Sequence of chain 1.A:
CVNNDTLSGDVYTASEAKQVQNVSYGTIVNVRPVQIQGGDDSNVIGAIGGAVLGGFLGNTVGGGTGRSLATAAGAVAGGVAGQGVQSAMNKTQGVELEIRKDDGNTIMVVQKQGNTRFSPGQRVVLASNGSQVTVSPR

The protein below binds the small molecule below.
Small molecule (SMILES): CC/C=C/CCCCCCC[C@@H](O)CC(=O)N[C@H]1[C@@H](OP(=O)(O)O)O[C@H](CO[C@@H]2O[C@H](CO[C@]3(C(=O)O)C[C@@H](O)[C@@H](O)[C@@H]([C@H](O)CO)O3)[C@@H](OP(=O)(O)O)[C@H](OC(=O)C[C@@H](CCC/C=C/CCCCCC)OC(=O)CCCCCCCCCCCCC)[C@H]2NC(=O)C[C@@H](C/C=C/CCCCCCCC)OC(=O)CCCCCCCCCCC)[C@@H](O)[C@@H]1OC(=O)C[C@H](O)C/C=C/CCCCCCCC

Binding-site contacts:
Ligand atom C34 contacts residue LEU70 of chain 1.B at 4.0 Å (hydrophobic).
Ligand atom C1F contacts residue GLY80 of chain 1.A at 3.7 Å.
Ligand atom O3 contacts residue THR77 of chain 1.A at 3.2 Å (h-bond).
Ligand atom C1A contacts residue GLY80 of chain 1.A at 4.0 Å.
Ligand atom O22 contacts residue GLY80 of chain 1.A at 2.9 Å (h-bond).
Ligand atom C2A contacts residue THR82 of chain 1.A at 4.2 Å.
Ligand atom C3 contacts residue THR77 of chain 1.A at 3.6 Å.
Ligand atom C74 contacts residue LEU86 of chain 1.A at 3.8 Å (hydrophobic).
Ligand atom O2 contacts residue VAL78 of chain 1.A at 4.0 Å.
Ligand atom O5 contacts residue GLY80 of chain 1.A at 4.2 Å.
Ligand atom C4B contacts residue GLY80 of chain 1.A at 3.6 Å.
Ligand atom O25 contacts residue THR82 of chain 1.A at 2.8 Å (h-bond).
Ligand atom C1A contacts residue GLY79 of chain 1.A at 4.2 Å.
Ligand atom O6 contacts residue GLY80 of chain 1.A at 3.9 Å.
Ligand atom C57 contacts residue GLY80 of chain 1.A at 3.9 Å.
Ligand atom O2 contacts residue GLY79 of chain 1.A at 3.0 Å (h-bond).
Ligand atom C14 contacts residue L8Z1 of chain 1.XB at 4.0 Å.
Ligand atom O1 contacts residue GLY83 of chain 1.A at 2.7 Å (h-bond).
Ligand atom O37 contacts residue GLY80 of chain 1.A at 4.2 Å.
Ligand atom C5 contacts residue THR77 of chain 1.A at 3.5 Å.
Ligand atom O51 contacts residue GLY80 of chain 1.A at 3.4 Å (h-bond).
Ligand atom O13 contacts residue GLY81 of chain 1.A at 3.2 Å.
Ligand atom C7 contacts residue L8Z1 of chain 1.XB at 4.1 Å.
Ligand atom C53 contacts residue LEU86 of chain 1.A at 4.2 Å (hydrophobic).
Ligand atom C34 contacts residue LEU74 of chain 1.B at 3.9 Å (hydrophobic).
Ligand atom C3C contacts residue GLY80 of chain 1.A at 3.8 Å.
Ligand atom O21 contacts residue GLY79 of chain 1.A at 4.0 Å.
Ligand atom O13 contacts residue GLY80 of chain 1.A at 4.0 Å.
Ligand atom C28 contacts residue GLY83 of chain 1.A at 3.4 Å.
Ligand atom C83 contacts residue ALA90 of chain 1.A at 3.6 Å (hydrophobic).
Ligand atom O22 contacts residue GLY79 of chain 1.A at 3.2 Å.
Ligand atom N21 contacts residue GLY80 of chain 1.A at 4.1 Å.
Ligand atom P1 contacts residue THR82 of chain 1.A at 3.8 Å.
Ligand atom C1B contacts residue GLY83 of chain 1.A at 3.6 Å.
Ligand atom C30 contacts residue LEU70 of chain 1.B at 3.9 Å (hydrophobic).
Ligand atom C4 contacts residue THR77 of chain 1.A at 4.1 Å.
Ligand atom C10 contacts residue LEU74 of chain 1.A at 4.1 Å (hydrophobic).
Ligand atom C2D contacts residue GLY80 of chain 1.A at 3.2 Å.
Ligand atom C44 contacts residue THR77 of chain 1.B at 4.2 Å.
Ligand atom O13 contacts residue THR82 of chain 1.A at 3.0 Å (h-bond).

Sequence of chain 1.B:
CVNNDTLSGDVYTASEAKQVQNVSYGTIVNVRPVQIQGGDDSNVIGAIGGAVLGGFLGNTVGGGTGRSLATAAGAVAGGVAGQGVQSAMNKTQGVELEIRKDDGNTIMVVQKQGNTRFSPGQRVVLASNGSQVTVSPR